Sequence of chain 1.G:
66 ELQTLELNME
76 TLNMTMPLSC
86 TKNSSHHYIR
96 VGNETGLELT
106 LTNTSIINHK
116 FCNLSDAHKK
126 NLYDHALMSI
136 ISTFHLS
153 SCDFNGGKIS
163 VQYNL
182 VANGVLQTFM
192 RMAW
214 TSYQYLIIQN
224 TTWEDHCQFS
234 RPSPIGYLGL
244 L

Binding-site contacts:
Ligand atom C1 contacts residue ASN114 of chain 1.J at 1.4 Å.
Ligand atom O7 contacts residue LYS32 of chain 1.J at 3.2 Å.
Ligand atom N2 contacts residue TYR112 of chain 1.J at 4.4 Å.
Ligand atom C7 contacts residue LYS32 of chain 1.J at 3.9 Å.
Ligand atom C8 contacts residue LYS32 of chain 1.J at 3.7 Å.
Ligand atom C7 contacts residue TYR112 of chain 1.J at 3.4 Å (hydrophobic).
Ligand atom O7 contacts residue GLN68 of chain 1.G at 4.5 Å.
Ligand atom C5 contacts residue ASN114 of chain 1.J at 3.7 Å.
Ligand atom C6 contacts residue THR116 of chain 1.J at 4.2 Å.
Ligand atom C7 contacts residue CYS33 of chain 1.J at 4.3 Å (hydrophobic).
Ligand atom C2 contacts residue ASN114 of chain 1.J at 2.5 Å.
Ligand atom C8 contacts residue PHE34 of chain 1.J at 3.9 Å (hydrophobic).
Ligand atom C8 contacts residue TYR112 of chain 1.J at 3.2 Å (hydrophobic).
Ligand atom O7 contacts residue TYR112 of chain 1.J at 3.2 Å (h-bond).
Ligand atom C7 contacts residue ASN114 of chain 1.J at 3.4 Å.
Ligand atom O3 contacts residue LEU31 of chain 1.J at 4.5 Å.
Ligand atom O5 contacts residue THR116 of chain 1.J at 4.1 Å.
Ligand atom O7 contacts residue ASN114 of chain 1.J at 4.4 Å.
Ligand atom O5 contacts residue ASN114 of chain 1.J at 2.4 Å (h-bond).
Ligand atom C4 contacts residue ASN114 of chain 1.J at 4.2 Å.
Ligand atom C8 contacts residue CYS33 of chain 1.J at 3.6 Å (hydrophobic).
Ligand atom N2 contacts residue ASN114 of chain 1.J at 2.6 Å (h-bond).
Ligand atom C3 contacts residue ASN114 of chain 1.J at 3.8 Å.
Ligand atom C8 contacts residue ASN114 of chain 1.J at 3.6 Å.

Sequence of chain 1.J:
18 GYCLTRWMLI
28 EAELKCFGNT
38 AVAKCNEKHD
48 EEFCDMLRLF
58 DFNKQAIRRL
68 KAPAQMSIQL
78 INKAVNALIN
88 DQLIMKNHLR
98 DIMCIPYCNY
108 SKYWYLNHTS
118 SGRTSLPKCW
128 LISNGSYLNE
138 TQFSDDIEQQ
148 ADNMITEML

This small molecule binds to this protein.
Small molecule (SMILES): CC(=O)N[C@@H]1[C@@H](O)[C@H](O)[C@@H](CO)O[C@H]1O